This small molecule binds to this protein.
Small molecule (SMILES): OC[C@H]1O[C@H](Oc2c[nH]c3ccc(Br)c(Cl)c23)[C@@H](O)[C@@H](O)[C@@H]1O

Binding-site contacts:
Ligand atom O6 contacts residue TYR433 of chain 1.A at 2.6 Å (h-bond).
Ligand atom C14 contacts residue PHE388 of chain 1.A at 4.0 Å (hydrophobic).
Ligand atom O2 contacts residue ALA430 of chain 1.A at 4.2 Å.
Ligand atom O2 contacts residue GLY431 of chain 1.A at 3.3 Å.
Ligand atom C10 contacts residue PHE388 of chain 1.A at 3.5 Å (hydrophobic).
Ligand atom C8 contacts residue PHE388 of chain 1.A at 3.6 Å (hydrophobic).
Ligand atom C14 contacts residue ASP386 of chain 1.A at 3.8 Å.
Ligand atom C4 contacts residue GLY310 of chain 1.A at 4.1 Å.
Ligand atom O6 contacts residue ASP432 of chain 1.A at 2.8 Å (salt-bridge).
Ligand atom C1 contacts residue GLY431 of chain 1.A at 4.2 Å.
Ligand atom C1 contacts residue ASP432 of chain 1.A at 3.9 Å.
Ligand atom O5 contacts residue ASP432 of chain 1.A at 3.0 Å (salt-bridge).
Ligand atom CL contacts residue PHE388 of chain 1.A at 4.0 Å.
Ligand atom C6 contacts residue TYR433 of chain 1.A at 3.8 Å (hydrophobic).
Ligand atom C13 contacts residue ASP386 of chain 1.A at 4.1 Å.
Ligand atom C5 contacts residue ASP435 of chain 1.A at 3.9 Å.
Ligand atom C6 contacts residue ASP435 of chain 1.A at 2.8 Å.
Ligand atom O3 contacts residue GLY310 of chain 1.A at 3.7 Å.
Ligand atom O5 contacts residue GLY431 of chain 1.A at 3.6 Å.
Ligand atom C4 contacts residue GLY311 of chain 1.A at 3.4 Å.
Ligand atom C3 contacts residue GLY311 of chain 1.A at 3.6 Å.
Ligand atom C6 contacts residue GLY431 of chain 1.A at 3.8 Å.
Ligand atom C13 contacts residue PHE388 of chain 1.A at 3.9 Å (hydrophobic).
Ligand atom O4 contacts residue GLY310 of chain 1.A at 3.5 Å.
Ligand atom C6 contacts residue ASP432 of chain 1.A at 3.5 Å.
Ligand atom O6 contacts residue GLY431 of chain 1.A at 3.6 Å.
Ligand atom C9 contacts residue PHE388 of chain 1.A at 4.0 Å (hydrophobic).
Ligand atom C4 contacts residue ASP435 of chain 1.A at 3.3 Å.
Ligand atom O4 contacts residue GLY311 of chain 1.A at 3.5 Å (h-bond).
Ligand atom C5 contacts residue ASP432 of chain 1.A at 3.9 Å.
Ligand atom C12 contacts residue PHE388 of chain 1.A at 4.1 Å (hydrophobic).
Ligand atom C12 contacts residue ASP386 of chain 1.A at 3.9 Å.
Ligand atom C7 contacts residue ASP432 of chain 1.A at 4.2 Å.
Ligand atom O6 contacts residue ASP435 of chain 1.A at 3.6 Å.
Ligand atom BR contacts residue ASP386 of chain 1.A at 3.8 Å.
Ligand atom C11 contacts residue ASP432 of chain 1.A at 3.5 Å.
Ligand atom N1 contacts residue ASP432 of chain 1.A at 3.5 Å (salt-bridge).
Ligand atom O3 contacts residue GLY311 of chain 1.A at 2.8 Å (h-bond).
Ligand atom O2 contacts residue GLY311 of chain 1.A at 3.4 Å.
Ligand atom O4 contacts residue ASP435 of chain 1.A at 2.5 Å (salt-bridge).

Sequence of chain 1.A:
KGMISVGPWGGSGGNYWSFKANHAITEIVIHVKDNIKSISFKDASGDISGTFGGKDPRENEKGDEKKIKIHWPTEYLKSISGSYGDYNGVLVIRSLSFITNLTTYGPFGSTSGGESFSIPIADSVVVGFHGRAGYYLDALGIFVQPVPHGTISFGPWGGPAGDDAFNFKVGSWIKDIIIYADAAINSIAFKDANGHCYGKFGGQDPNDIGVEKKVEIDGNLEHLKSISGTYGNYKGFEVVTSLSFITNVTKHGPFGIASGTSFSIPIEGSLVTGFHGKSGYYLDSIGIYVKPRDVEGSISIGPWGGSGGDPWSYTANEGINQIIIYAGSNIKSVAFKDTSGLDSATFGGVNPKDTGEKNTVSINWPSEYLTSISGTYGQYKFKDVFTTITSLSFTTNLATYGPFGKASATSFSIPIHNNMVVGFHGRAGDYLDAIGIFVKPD